Sequence of chain 1.D:
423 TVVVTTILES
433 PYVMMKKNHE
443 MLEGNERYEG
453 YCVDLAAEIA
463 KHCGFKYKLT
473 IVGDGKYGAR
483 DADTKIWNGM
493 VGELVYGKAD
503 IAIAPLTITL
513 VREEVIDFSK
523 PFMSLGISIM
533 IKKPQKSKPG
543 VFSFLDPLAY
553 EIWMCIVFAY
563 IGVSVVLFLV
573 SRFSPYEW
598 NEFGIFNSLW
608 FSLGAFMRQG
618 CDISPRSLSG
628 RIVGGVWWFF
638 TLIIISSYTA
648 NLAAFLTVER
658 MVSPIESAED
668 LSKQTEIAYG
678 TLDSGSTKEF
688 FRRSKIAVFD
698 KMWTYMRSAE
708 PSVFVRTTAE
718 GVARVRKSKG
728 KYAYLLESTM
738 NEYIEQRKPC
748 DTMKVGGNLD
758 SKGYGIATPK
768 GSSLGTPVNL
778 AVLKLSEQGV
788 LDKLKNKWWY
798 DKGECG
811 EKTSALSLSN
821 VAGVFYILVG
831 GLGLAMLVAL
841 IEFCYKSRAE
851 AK

Binding-site contacts:
Ligand atom CAJ contacts residue TYR479 of chain 1.D at 3.8 Å (hydrophobic).
Ligand atom OAA contacts residue ARG514 of chain 1.D at 2.6 Å (salt-bridge).
Ligand atom FAF contacts residue TYR434 of chain 1.D at 3.4 Å.
Ligand atom OAE contacts residue SER683 of chain 1.D at 3.1 Å (h-bond).
Ligand atom OAA contacts residue LEU508 of chain 1.D at 3.4 Å.
Ligand atom OAD contacts residue SER683 of chain 1.D at 3.1 Å (h-bond).
Ligand atom OAB contacts residue TYR479 of chain 1.D at 3.9 Å.
Ligand atom CAU contacts residue TYR479 of chain 1.D at 3.8 Å (hydrophobic).
Ligand atom OAA contacts residue THR509 of chain 1.D at 3.1 Å (h-bond).
Ligand atom CAT contacts residue TYR479 of chain 1.D at 3.7 Å (hydrophobic).
Ligand atom NAP contacts residue TYR479 of chain 1.D at 3.7 Å.
Ligand atom CAM contacts residue GLU734 of chain 1.D at 3.6 Å.
Ligand atom OAB contacts residue ARG514 of chain 1.D at 2.8 Å (salt-bridge).
Ligand atom PBA contacts residue SER683 of chain 1.D at 3.7 Å.
Ligand atom OAQ contacts residue MET737 of chain 1.D at 3.9 Å.
Ligand atom FAF contacts residue PRO507 of chain 1.D at 3.7 Å.
Ligand atom NAY contacts residue TYR479 of chain 1.D at 3.7 Å.
Ligand atom FAF contacts residue TYR479 of chain 1.D at 3.8 Å.
Ligand atom CAT contacts residue THR509 of chain 1.D at 3.8 Å.
Ligand atom OAC contacts residue SER683 of chain 1.D at 3.5 Å.
Ligand atom OAA contacts residue TYR479 of chain 1.D at 3.8 Å.
Ligand atom CAN contacts residue GLU431 of chain 1.D at 3.2 Å.
Ligand atom CAL contacts residue GLU431 of chain 1.D at 3.4 Å.
Ligand atom NAP contacts residue PRO507 of chain 1.D at 2.9 Å (h-bond).
Ligand atom FAG contacts residue MET737 of chain 1.D at 3.8 Å.
Ligand atom OAE contacts residue GLU734 of chain 1.D at 3.8 Å.
Ligand atom FAH contacts residue MET737 of chain 1.D at 3.4 Å.
Ligand atom OAD contacts residue GLY682 of chain 1.D at 3.3 Å.
Ligand atom CAV contacts residue PRO507 of chain 1.D at 3.7 Å (hydrophobic).
Ligand atom CAT contacts residue PRO507 of chain 1.D at 3.8 Å (hydrophobic).
Ligand atom CAJ contacts residue TYR761 of chain 1.D at 3.6 Å (hydrophobic).
Ligand atom FAH contacts residue GLU431 of chain 1.D at 3.4 Å.
Ligand atom CAU contacts residue ARG514 of chain 1.D at 3.7 Å.
Ligand atom CAT contacts residue ARG514 of chain 1.D at 3.7 Å.
Ligand atom OAQ contacts residue THR715 of chain 1.D at 3.6 Å.
Ligand atom CAW contacts residue TYR479 of chain 1.D at 3.8 Å (hydrophobic).
Ligand atom FAG contacts residue TYR761 of chain 1.D at 3.2 Å.
Ligand atom CAJ contacts residue PRO507 of chain 1.D at 3.6 Å (hydrophobic).
Ligand atom CAV contacts residue TYR479 of chain 1.D at 3.8 Å (hydrophobic).
Ligand atom FAF contacts residue GLU431 of chain 1.D at 3.8 Å.

This protein binds this small molecule.
Small molecule (SMILES): O=c1[nH]c2cc(C(F)(F)F)c(N3CCOCC3)cc2n(CP(=O)(O)O)c1=O